Sequence of chain 2.A:
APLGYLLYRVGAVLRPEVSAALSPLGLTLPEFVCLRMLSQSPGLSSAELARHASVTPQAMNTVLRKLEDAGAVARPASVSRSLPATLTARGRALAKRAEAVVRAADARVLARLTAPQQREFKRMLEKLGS

A small-molecule ligand and the protein it binds are described below.
Small molecule (SMILES): Nc1ccc(C(=O)O)c(O)c1

Sequence of chain 1.A:
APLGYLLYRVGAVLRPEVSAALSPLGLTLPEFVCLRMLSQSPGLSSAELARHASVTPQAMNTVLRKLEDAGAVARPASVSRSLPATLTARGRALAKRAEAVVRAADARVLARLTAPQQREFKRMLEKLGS

Binding-site contacts:
Ligand atom C5 contacts residue LEU56 of chain 1.A at 4.2 Å (hydrophobic).
Ligand atom C3 contacts residue LEU56 of chain 1.A at 4.0 Å (hydrophobic).
Ligand atom O2' contacts residue ARG63 of chain 1.A at 3.2 Å (salt-bridge).
Ligand atom O1' contacts residue ARG63 of chain 1.A at 3.2 Å (salt-bridge).
Ligand atom O2 contacts residue PRO29 of chain 2.A at 3.7 Å.
Ligand atom C1' contacts residue ARG63 of chain 1.A at 3.8 Å.
Ligand atom C1' contacts residue GLY31 of chain 2.A at 4.0 Å.
Ligand atom C6 contacts residue HIS79 of chain 1.A at 4.4 Å.
Ligand atom C4 contacts residue ARG42 of chain 1.A at 4.4 Å.
Ligand atom N4 contacts residue LEU41 of chain 1.A at 4.0 Å.
Ligand atom N4 contacts residue LEU56 of chain 1.A at 3.5 Å.
Ligand atom O1' contacts residue VAL60 of chain 1.A at 4.3 Å.
Ligand atom O1' contacts residue TYR32 of chain 2.A at 3.8 Å.
Ligand atom C2 contacts residue LEU56 of chain 1.A at 4.3 Å (hydrophobic).
Ligand atom N4 contacts residue ARG42 of chain 1.A at 3.2 Å.
Ligand atom C1 contacts residue VAL60 of chain 1.A at 4.2 Å (hydrophobic).
Ligand atom C2 contacts residue TYR32 of chain 2.A at 4.4 Å (hydrophobic).
Ligand atom O2 contacts residue GLY31 of chain 2.A at 4.3 Å.
Ligand atom C4 contacts residue LEU41 of chain 1.A at 4.4 Å (hydrophobic).
Ligand atom C3 contacts residue GLY31 of chain 2.A at 3.9 Å.
Ligand atom C3 contacts residue VAL45 of chain 1.A at 4.4 Å (hydrophobic).
Ligand atom C3 contacts residue LEU41 of chain 1.A at 4.4 Å (hydrophobic).
Ligand atom C1 contacts residue GLY31 of chain 2.A at 3.8 Å.
Ligand atom C1' contacts residue TYR32 of chain 2.A at 3.8 Å (hydrophobic).
Ligand atom O1' contacts residue GLY31 of chain 2.A at 4.1 Å.
Ligand atom C5 contacts residue GLY31 of chain 2.A at 4.1 Å.
Ligand atom O2' contacts residue TYR32 of chain 2.A at 4.2 Å.
Ligand atom C4 contacts residue LEU56 of chain 1.A at 3.7 Å (hydrophobic).
Ligand atom O2' contacts residue PHE59 of chain 1.A at 3.7 Å.
Ligand atom C6 contacts residue GLY31 of chain 2.A at 3.9 Å.
Ligand atom O2 contacts residue VAL131 of chain 1.A at 4.0 Å.
Ligand atom O2' contacts residue PRO29 of chain 2.A at 4.1 Å.
Ligand atom C6 contacts residue VAL60 of chain 1.A at 4.3 Å (hydrophobic).
Ligand atom C1' contacts residue VAL60 of chain 1.A at 4.1 Å (hydrophobic).
Ligand atom C1 contacts residue TYR32 of chain 2.A at 4.0 Å (hydrophobic).
Ligand atom C4 contacts residue GLY31 of chain 2.A at 4.0 Å.
Ligand atom C6 contacts residue TYR32 of chain 2.A at 4.5 Å (hydrophobic).
Ligand atom O2 contacts residue PHE59 of chain 1.A at 3.6 Å.
Ligand atom C2 contacts residue GLY31 of chain 2.A at 3.8 Å.
Ligand atom O2' contacts residue VAL60 of chain 1.A at 4.4 Å.